Sequence of chain 1.B:
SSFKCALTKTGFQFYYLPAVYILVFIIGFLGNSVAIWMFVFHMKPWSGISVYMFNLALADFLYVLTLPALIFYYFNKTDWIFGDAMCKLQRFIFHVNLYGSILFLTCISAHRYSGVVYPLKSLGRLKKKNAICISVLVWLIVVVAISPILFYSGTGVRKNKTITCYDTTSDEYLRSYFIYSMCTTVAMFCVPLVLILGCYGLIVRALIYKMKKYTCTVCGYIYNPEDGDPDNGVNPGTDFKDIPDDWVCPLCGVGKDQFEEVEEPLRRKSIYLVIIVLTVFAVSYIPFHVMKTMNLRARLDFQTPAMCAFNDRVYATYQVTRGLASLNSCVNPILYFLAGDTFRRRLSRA

This small molecule binds to this protein.
Small molecule (SMILES): CNc1nc(I)nc2c1ncn2[C@H]1C[C@H](OP(=O)(O)O)[C@]2(COP(=O)(O)O)C[C@H]12

Binding-site contacts:
Ligand atom N1 contacts residue ARG335 of chain 1.B at 3.7 Å.
Ligand atom OAD contacts residue TYR354 of chain 1.B at 3.1 Å (h-bond).
Ligand atom OAC contacts residue ARG194 of chain 1.B at 3.4 Å (salt-bridge).
Ligand atom PBB contacts residue ASP203 of chain 1.B at 3.8 Å.
Ligand atom OAB contacts residue TYR202 of chain 1.B at 3.8 Å.
Ligand atom PBB contacts residue ARG358 of chain 1.B at 3.9 Å.
Ligand atom OAG contacts residue THR200 of chain 1.B at 3.5 Å.
Ligand atom N6 contacts residue ASN331 of chain 1.B at 2.7 Å (h-bond).
Ligand atom OAC contacts residue TYR351 of chain 1.B at 3.8 Å.
Ligand atom OAB contacts residue ASP203 of chain 1.B at 3.1 Å (salt-bridge).
Ligand atom CAA contacts residue ASN347 of chain 1.B at 3.4 Å.
Ligand atom C5 contacts residue ARG335 of chain 1.B at 3.4 Å.
Ligand atom N9 contacts residue ARG335 of chain 1.B at 3.8 Å.
Ligand atom PBB contacts residue THR204 of chain 1.B at 3.8 Å.
Ligand atom OAD contacts residue THR204 of chain 1.B at 3.6 Å.
Ligand atom CAL contacts residue TYR202 of chain 1.B at 3.8 Å (hydrophobic).
Ligand atom OAD contacts residue ARG358 of chain 1.B at 3.8 Å.
Ligand atom I2 contacts residue CYS41 of chain 1.B at 3.7 Å.
Ligand atom N6 contacts residue TYR351 of chain 1.B at 3.9 Å.
Ligand atom C4 contacts residue ARG335 of chain 1.B at 3.7 Å.
Ligand atom I2 contacts residue GLN339 of chain 1.B at 3.2 Å.
Ligand atom PBC contacts residue TYR351 of chain 1.B at 3.6 Å.
Ligand atom N7 contacts residue ARG335 of chain 1.B at 3.5 Å.
Ligand atom PBC contacts residue ARG194 of chain 1.B at 3.8 Å.
Ligand atom OAG contacts residue TYR109 of chain 1.B at 3.7 Å.
Ligand atom N6 contacts residue ARG335 of chain 1.B at 3.9 Å.
Ligand atom C6 contacts residue ARG335 of chain 1.B at 3.4 Å.
Ligand atom OAG contacts residue ARG194 of chain 1.B at 3.0 Å (salt-bridge).
Ligand atom C8 contacts residue ARG335 of chain 1.B at 3.7 Å.
Ligand atom N7 contacts residue ASN331 of chain 1.B at 3.2 Å (h-bond).
Ligand atom OAE contacts residue ARG358 of chain 1.B at 3.0 Å (salt-bridge).
Ligand atom CAA contacts residue ASN331 of chain 1.B at 3.3 Å.
Ligand atom N7 contacts residue TYR351 of chain 1.B at 3.5 Å.
Ligand atom C6 contacts residue ASN331 of chain 1.B at 3.8 Å.
Ligand atom OAE contacts residue ASP203 of chain 1.B at 3.3 Å.
Ligand atom OAF contacts residue TYR351 of chain 1.B at 2.3 Å (h-bond).
Ligand atom OAB contacts residue THR204 of chain 1.B at 2.6 Å (h-bond).
Ligand atom N1 contacts residue LEU43 of chain 1.B at 3.9 Å.
Ligand atom CAA contacts residue ALA334 of chain 1.B at 3.6 Å (hydrophobic).
Ligand atom OAC contacts residue LYS45 of chain 1.B at 3.3 Å (salt-bridge).